This small molecule binds to this protein.
Small molecule (SMILES): CC(=O)N[C@@H]1[C@@H](O)[C@H](O)[C@@H](CO)O[C@H]1O

Binding-site contacts:
Ligand atom C1 contacts residue ASN57 of chain 1.A at 1.4 Å.
Ligand atom C5 contacts residue ASN57 of chain 1.A at 3.7 Å.
Ligand atom C5 contacts residue ARG14 of chain 1.A at 3.3 Å.
Ligand atom C2 contacts residue ASN57 of chain 1.A at 2.5 Å.
Ligand atom C4 contacts residue ASN57 of chain 1.A at 4.2 Å.
Ligand atom C7 contacts residue ASN57 of chain 1.A at 3.6 Å.
Ligand atom C6 contacts residue ARG14 of chain 1.A at 3.8 Å.
Ligand atom C8 contacts residue ASN57 of chain 1.A at 4.0 Å.
Ligand atom O5 contacts residue ASN57 of chain 1.A at 2.4 Å (h-bond).
Ligand atom C1 contacts residue ARG14 of chain 1.A at 3.6 Å.
Ligand atom C3 contacts residue ASN57 of chain 1.A at 3.8 Å.
Ligand atom O7 contacts residue ASN57 of chain 1.A at 4.5 Å.
Ligand atom O5 contacts residue ARG14 of chain 1.A at 3.3 Å (salt-bridge).
Ligand atom N2 contacts residue ASN57 of chain 1.A at 2.9 Å (h-bond).

Sequence of chain 1.A:
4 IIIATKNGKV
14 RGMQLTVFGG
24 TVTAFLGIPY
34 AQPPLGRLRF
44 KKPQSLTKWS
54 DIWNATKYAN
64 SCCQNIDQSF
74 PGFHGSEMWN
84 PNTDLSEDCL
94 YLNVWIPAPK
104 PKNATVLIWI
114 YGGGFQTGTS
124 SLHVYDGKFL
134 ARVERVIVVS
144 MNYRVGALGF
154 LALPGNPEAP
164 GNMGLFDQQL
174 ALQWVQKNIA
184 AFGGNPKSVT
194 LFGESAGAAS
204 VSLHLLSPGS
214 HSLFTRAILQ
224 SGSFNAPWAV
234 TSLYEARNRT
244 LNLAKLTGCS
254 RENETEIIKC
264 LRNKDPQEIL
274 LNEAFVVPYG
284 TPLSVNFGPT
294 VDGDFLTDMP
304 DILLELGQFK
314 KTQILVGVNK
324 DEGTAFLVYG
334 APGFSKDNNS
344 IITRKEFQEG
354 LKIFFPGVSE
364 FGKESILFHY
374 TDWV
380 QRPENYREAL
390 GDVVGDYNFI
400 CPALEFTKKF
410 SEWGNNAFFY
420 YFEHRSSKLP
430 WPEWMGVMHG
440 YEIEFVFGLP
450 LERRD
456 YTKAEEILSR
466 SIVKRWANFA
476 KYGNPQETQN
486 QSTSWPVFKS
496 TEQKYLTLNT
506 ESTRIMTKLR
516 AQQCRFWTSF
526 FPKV